A small-molecule ligand and the protein it binds are described below.
Small molecule (SMILES): CC(=O)N[C@@H]1[C@@H](O)[C@H](O)[C@@H](CO)O[C@H]1O

Sequence of chain 1.A:
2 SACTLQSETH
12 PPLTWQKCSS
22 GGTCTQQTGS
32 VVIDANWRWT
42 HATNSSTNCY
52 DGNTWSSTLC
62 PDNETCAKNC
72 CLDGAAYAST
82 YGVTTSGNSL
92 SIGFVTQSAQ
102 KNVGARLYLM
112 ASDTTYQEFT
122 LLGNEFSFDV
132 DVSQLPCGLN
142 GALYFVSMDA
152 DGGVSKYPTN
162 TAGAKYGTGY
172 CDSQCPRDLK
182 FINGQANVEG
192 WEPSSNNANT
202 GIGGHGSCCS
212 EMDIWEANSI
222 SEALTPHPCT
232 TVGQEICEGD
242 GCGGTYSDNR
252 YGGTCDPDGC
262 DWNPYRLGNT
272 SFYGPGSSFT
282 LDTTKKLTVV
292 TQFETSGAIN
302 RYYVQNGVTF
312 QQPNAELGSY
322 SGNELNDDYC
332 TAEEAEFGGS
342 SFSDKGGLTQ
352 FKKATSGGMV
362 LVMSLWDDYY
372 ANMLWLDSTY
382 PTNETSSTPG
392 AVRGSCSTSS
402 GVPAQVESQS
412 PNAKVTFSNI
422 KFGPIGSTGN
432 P

Binding-site contacts:
Ligand atom C4 contacts residue ASN384 of chain 1.A at 4.2 Å.
Ligand atom C3 contacts residue ASN384 of chain 1.A at 3.8 Å.
Ligand atom O5 contacts residue ASN384 of chain 1.A at 2.3 Å (h-bond).
Ligand atom C8 contacts residue GLU385 of chain 1.A at 3.5 Å.
Ligand atom O7 contacts residue ASN384 of chain 1.A at 3.1 Å (h-bond).
Ligand atom C2 contacts residue ASN384 of chain 1.A at 2.5 Å.
Ligand atom C3 contacts residue GLU385 of chain 1.A at 3.9 Å.
Ligand atom C2 contacts residue GLU385 of chain 1.A at 3.6 Å.
Ligand atom N2 contacts residue ASN384 of chain 1.A at 3.0 Å (h-bond).
Ligand atom C1 contacts residue ASN384 of chain 1.A at 1.4 Å.
Ligand atom C1 contacts residue GLU385 of chain 1.A at 3.7 Å.
Ligand atom C8 contacts residue ASN384 of chain 1.A at 4.0 Å.
Ligand atom N2 contacts residue GLU385 of chain 1.A at 2.9 Å (salt-bridge).
Ligand atom C7 contacts residue ASN384 of chain 1.A at 3.2 Å.
Ligand atom C5 contacts residue ASN384 of chain 1.A at 3.6 Å.
Ligand atom C7 contacts residue GLU385 of chain 1.A at 3.7 Å.